A protein and the small-molecule ligand that binds it are described below.
Small molecule (SMILES): OC[C@H]1O[C@@H](n2nnc(-c3ccccc3)n2)[C@H](O)[C@@H](O)[C@@H]1O

Sequence of chain 2.A:
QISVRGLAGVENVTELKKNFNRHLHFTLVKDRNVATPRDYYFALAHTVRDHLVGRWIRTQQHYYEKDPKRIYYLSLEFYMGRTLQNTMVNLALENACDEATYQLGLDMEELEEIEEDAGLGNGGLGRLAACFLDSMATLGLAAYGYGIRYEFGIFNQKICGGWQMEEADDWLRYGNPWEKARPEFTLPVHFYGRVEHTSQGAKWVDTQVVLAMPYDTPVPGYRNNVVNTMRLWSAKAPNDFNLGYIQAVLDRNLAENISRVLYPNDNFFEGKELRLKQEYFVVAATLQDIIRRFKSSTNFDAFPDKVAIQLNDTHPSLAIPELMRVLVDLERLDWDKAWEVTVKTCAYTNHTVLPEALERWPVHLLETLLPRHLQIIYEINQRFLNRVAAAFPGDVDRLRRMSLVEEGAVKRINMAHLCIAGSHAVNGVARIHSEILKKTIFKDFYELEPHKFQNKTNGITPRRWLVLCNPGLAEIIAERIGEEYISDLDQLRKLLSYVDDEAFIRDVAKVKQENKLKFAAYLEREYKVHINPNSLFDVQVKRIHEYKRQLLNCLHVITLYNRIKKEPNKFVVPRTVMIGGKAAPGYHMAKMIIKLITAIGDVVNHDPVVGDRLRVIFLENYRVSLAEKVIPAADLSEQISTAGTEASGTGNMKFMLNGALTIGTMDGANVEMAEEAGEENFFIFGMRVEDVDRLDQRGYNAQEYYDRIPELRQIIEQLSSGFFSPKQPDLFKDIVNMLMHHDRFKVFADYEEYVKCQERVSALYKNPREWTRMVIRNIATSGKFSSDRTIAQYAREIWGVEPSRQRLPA

Binding-site contacts:
Ligand atom N2 contacts residue THR379 of chain 2.A at 3.7 Å.
Ligand atom N2 contacts residue ASN285 of chain 2.A at 3.1 Å (h-bond).
Ligand atom N5 contacts residue ASN285 of chain 2.A at 3.6 Å (h-bond).
Ligand atom C7 contacts residue ASN285 of chain 2.A at 3.6 Å.
Ligand atom O5' contacts residue HIS378 of chain 2.A at 3.7 Å.
Ligand atom C10 contacts residue GLU89 of chain 2.A at 3.5 Å.
Ligand atom O4' contacts residue GLY676 of chain 2.A at 2.8 Å (h-bond).
Ligand atom O2' contacts residue TYR574 of chain 2.A at 3.1 Å (h-bond).
Ligand atom N3 contacts residue THR379 of chain 2.A at 3.7 Å.
Ligand atom N1 contacts residue ASN285 of chain 2.A at 3.3 Å (h-bond).
Ligand atom C5' contacts residue LEU137 of chain 2.A at 3.8 Å (hydrophobic).
Ligand atom C8 contacts residue HIS342 of chain 2.A at 3.5 Å.
Ligand atom O3' contacts residue SER675 of chain 2.A at 3.1 Å (h-bond).
Ligand atom O3' contacts residue ALA674 of chain 2.A at 3.2 Å (h-bond).
Ligand atom O6' contacts residue ASN485 of chain 2.A at 2.6 Å (h-bond).
Ligand atom C11 contacts residue ASN285 of chain 2.A at 3.6 Å.
Ligand atom C3' contacts residue GLU673 of chain 2.A at 3.4 Å.
Ligand atom O2' contacts residue ASN285 of chain 2.A at 2.7 Å (h-bond).
Ligand atom O6' contacts residue HIS378 of chain 2.A at 2.8 Å (h-bond).
Ligand atom C6' contacts residue GLY136 of chain 2.A at 3.8 Å.
Ligand atom O4' contacts residue ASN485 of chain 2.A at 3.5 Å (h-bond).
Ligand atom C9 contacts residue ASN283 of chain 2.A at 3.4 Å.
Ligand atom C9 contacts residue HIS342 of chain 2.A at 3.7 Å.
Ligand atom C4' contacts residue GLY676 of chain 2.A at 3.8 Å.
Ligand atom N5 contacts residue LEU137 of chain 2.A at 3.6 Å.
Ligand atom N3 contacts residue ASN285 of chain 2.A at 3.2 Å (h-bond).
Ligand atom C6' contacts residue HIS378 of chain 2.A at 3.4 Å.
Ligand atom C2' contacts residue HIS378 of chain 2.A at 3.4 Å.
Ligand atom N3 contacts residue HIS378 of chain 2.A at 3.8 Å.
Ligand atom N2 contacts residue HIS378 of chain 2.A at 3.3 Å (h-bond).
Ligand atom C6' contacts residue ASN485 of chain 2.A at 3.4 Å.
Ligand atom O2' contacts residue GLU673 of chain 2.A at 3.3 Å (salt-bridge).
Ligand atom O6' contacts residue VAL456 of chain 2.A at 3.8 Å.
Ligand atom C10 contacts residue ASN283 of chain 2.A at 3.2 Å.
Ligand atom O3' contacts residue GLY676 of chain 2.A at 3.2 Å (h-bond).
Ligand atom O3' contacts residue GLU673 of chain 2.A at 2.8 Å (salt-bridge).
Ligand atom C4 contacts residue ASN285 of chain 2.A at 3.5 Å.
Ligand atom O4' contacts residue SER675 of chain 2.A at 3.6 Å.
Ligand atom C6 contacts residue ASN285 of chain 2.A at 3.4 Å.
Ligand atom C2' contacts residue ASN285 of chain 2.A at 3.8 Å.